Sequence of chain 1.Y:
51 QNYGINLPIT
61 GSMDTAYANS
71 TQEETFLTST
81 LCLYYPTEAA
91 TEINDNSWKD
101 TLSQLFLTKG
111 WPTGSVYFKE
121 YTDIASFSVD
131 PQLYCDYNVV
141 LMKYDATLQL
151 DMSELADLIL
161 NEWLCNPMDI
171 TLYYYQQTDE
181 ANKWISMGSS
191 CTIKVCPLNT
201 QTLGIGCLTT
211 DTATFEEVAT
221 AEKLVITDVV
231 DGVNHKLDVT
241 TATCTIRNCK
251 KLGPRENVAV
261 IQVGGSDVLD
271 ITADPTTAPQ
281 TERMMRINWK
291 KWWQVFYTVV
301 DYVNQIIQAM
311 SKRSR

This protein binds this small molecule.
Small molecule (SMILES): CC(=O)N[C@@H]1[C@@H](O)[C@H](O)[C@@H](CO)O[C@H]1O

Binding-site contacts:
Ligand atom C5 contacts residue ASN69 of chain 1.Y at 3.8 Å.
Ligand atom C4 contacts residue ASN69 of chain 1.Y at 4.2 Å.
Ligand atom C7 contacts residue ASN69 of chain 1.Y at 3.9 Å.
Ligand atom C1 contacts residue ASN69 of chain 1.Y at 1.5 Å.
Ligand atom O5 contacts residue ASN69 of chain 1.Y at 2.5 Å (h-bond).
Ligand atom O6 contacts residue ASN69 of chain 1.Y at 4.3 Å.
Ligand atom C3 contacts residue ASN69 of chain 1.Y at 3.8 Å.
Ligand atom N2 contacts residue ASN69 of chain 1.Y at 2.8 Å (h-bond).
Ligand atom C2 contacts residue ASN69 of chain 1.Y at 2.5 Å.